A small-molecule ligand and the protein it binds are described below.
Small molecule (SMILES): Nc1ncnc2c1ncn2[C@@H]1O[C@H](COP(=O)=O)[C@@H](O[P](=O)(O)OC[C@H]2O[C@@H](n3ccc(=O)[nH]c3=O)[C@H](O)[C@@H]2O)[C@H]1O

Binding-site contacts:
Ligand atom OP1 contacts residue ASN5 of chain 1.G at 2.3 Å (h-bond).
Ligand atom O2' contacts residue LEU49 of chain 1.A at 3.3 Å (h-bond).
Ligand atom C5' contacts residue ASN5 of chain 1.G at 3.9 Å.
Ligand atom N7 contacts residue ASN5 of chain 1.G at 3.3 Å.
Ligand atom C8 contacts residue ASN5 of chain 1.G at 3.5 Å.
Ligand atom C2 contacts residue ASN713 of chain 1.A at 3.2 Å.
Ligand atom C4' contacts residue ASN52 of chain 1.A at 3.5 Å.
Ligand atom OP2 contacts residue ASN5 of chain 1.G at 2.2 Å (h-bond).
Ligand atom O2' contacts residue THR51 of chain 1.A at 4.0 Å.
Ligand atom C5 contacts residue ILE37 of chain 1.A at 3.9 Å (hydrophobic).
Ligand atom O2' contacts residue LYS50 of chain 1.A at 3.5 Å.
Ligand atom OP1 contacts residue ASP208 of chain 1.A at 3.1 Å (salt-bridge).
Ligand atom C3' contacts residue LYS50 of chain 1.A at 3.9 Å.
Ligand atom OP1 contacts residue ILE37 of chain 1.A at 4.2 Å.
Ligand atom N7 contacts residue ASN39 of chain 1.A at 3.5 Å (h-bond).
Ligand atom N1 contacts residue ASN713 of chain 1.A at 3.0 Å (h-bond).
Ligand atom N6 contacts residue ASN713 of chain 1.A at 3.8 Å.
Ligand atom C8 contacts residue ILE37 of chain 1.A at 4.0 Å (hydrophobic).
Ligand atom N7 contacts residue ILE37 of chain 1.A at 4.0 Å.
Ligand atom C4' contacts residue LYS50 of chain 1.A at 3.4 Å.
Ligand atom OP2 contacts residue MN1 of chain 1.M at 2.7 Å.
Ligand atom C5' contacts residue LYS50 of chain 1.A at 3.8 Å.
Ligand atom C6 contacts residue ASN713 of chain 1.A at 3.8 Å.
Ligand atom OP2 contacts residue HIS75 of chain 1.A at 4.2 Å.
Ligand atom P contacts residue MN1 of chain 1.M at 4.0 Å.
Ligand atom OP1 contacts residue ASN52 of chain 1.A at 3.5 Å.
Ligand atom P contacts residue ASN5 of chain 1.G at 1.5 Å.
Ligand atom OP2 contacts residue MN1 of chain 1.N at 3.6 Å.
Ligand atom OP1 contacts residue ASP218 of chain 1.A at 4.0 Å.
Ligand atom O5' contacts residue ASN5 of chain 1.G at 2.9 Å (h-bond).
Ligand atom C5' contacts residue ASN52 of chain 1.A at 3.3 Å.
Ligand atom P contacts residue MN1 of chain 1.N at 3.9 Å.
Ligand atom O3' contacts residue ASN52 of chain 1.A at 3.8 Å.
Ligand atom OP2 contacts residue ASP218 of chain 1.A at 3.4 Å (salt-bridge).
Ligand atom N6 contacts residue ASN39 of chain 1.A at 3.0 Å (h-bond).
Ligand atom OP1 contacts residue MN1 of chain 1.N at 3.1 Å.
Ligand atom C6 contacts residue ILE37 of chain 1.A at 4.2 Å (hydrophobic).
Ligand atom C6 contacts residue ASN39 of chain 1.A at 4.1 Å.
Ligand atom O3' contacts residue LYS50 of chain 1.A at 3.6 Å.
Ligand atom OP1 contacts residue HIS75 of chain 1.A at 4.1 Å.

Sequence of chain 1.A:
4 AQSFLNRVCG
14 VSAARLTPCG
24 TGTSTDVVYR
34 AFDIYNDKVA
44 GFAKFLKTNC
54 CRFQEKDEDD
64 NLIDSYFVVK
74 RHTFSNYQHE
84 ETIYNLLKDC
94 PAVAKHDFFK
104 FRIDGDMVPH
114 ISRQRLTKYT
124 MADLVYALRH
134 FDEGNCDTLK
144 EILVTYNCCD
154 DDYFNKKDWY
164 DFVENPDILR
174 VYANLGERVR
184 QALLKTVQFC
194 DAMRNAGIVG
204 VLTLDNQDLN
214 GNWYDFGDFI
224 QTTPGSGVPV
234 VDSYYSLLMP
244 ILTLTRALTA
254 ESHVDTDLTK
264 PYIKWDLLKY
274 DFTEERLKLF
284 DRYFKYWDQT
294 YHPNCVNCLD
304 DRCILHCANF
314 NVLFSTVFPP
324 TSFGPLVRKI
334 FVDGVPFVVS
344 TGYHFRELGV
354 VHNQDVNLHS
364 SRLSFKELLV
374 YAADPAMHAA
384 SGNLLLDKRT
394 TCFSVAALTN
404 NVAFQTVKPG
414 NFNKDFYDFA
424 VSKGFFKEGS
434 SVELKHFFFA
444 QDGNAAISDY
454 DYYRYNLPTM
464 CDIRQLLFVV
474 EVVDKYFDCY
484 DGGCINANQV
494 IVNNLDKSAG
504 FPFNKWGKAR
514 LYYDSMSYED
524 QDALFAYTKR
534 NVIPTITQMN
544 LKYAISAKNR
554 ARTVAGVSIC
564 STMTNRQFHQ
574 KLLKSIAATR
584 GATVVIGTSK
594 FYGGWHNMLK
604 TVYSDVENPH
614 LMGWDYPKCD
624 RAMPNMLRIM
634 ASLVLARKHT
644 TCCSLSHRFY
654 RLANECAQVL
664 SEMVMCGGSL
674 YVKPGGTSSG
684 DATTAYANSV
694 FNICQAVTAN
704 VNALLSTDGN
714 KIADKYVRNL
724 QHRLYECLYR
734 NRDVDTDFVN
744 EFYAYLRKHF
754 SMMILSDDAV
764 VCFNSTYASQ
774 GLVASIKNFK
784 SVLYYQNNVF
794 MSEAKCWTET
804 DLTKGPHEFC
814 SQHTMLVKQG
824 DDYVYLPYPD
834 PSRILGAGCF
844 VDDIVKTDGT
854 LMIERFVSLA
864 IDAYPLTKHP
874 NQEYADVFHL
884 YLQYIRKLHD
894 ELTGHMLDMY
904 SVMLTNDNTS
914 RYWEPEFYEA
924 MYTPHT

Sequence of chain 1.G:
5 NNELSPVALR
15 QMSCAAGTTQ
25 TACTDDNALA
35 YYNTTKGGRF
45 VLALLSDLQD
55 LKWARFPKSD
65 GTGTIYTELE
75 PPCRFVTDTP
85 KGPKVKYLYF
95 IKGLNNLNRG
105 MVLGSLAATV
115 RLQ